Binding-site contacts:
Ligand atom F contacts residue HIS401 of chain 1.A at 3.5 Å.
Ligand atom O3 contacts residue ALA191 of chain 1.A at 3.8 Å.
Ligand atom C16 contacts residue VAL55 of chain 1.A at 3.3 Å (hydrophobic).
Ligand atom F contacts residue MET330 of chain 1.A at 3.3 Å.
Ligand atom N contacts residue LYS383 of chain 1.A at 3.4 Å (salt-bridge).
Ligand atom C18 contacts residue VAL55 of chain 1.A at 3.9 Å (hydrophobic).
Ligand atom N1 contacts residue CYS212 of chain 1.A at 3.2 Å (h-bond).
Ligand atom C19 contacts residue GLU331 of chain 1.A at 3.5 Å.
Ligand atom C14 contacts residue VAL55 of chain 1.A at 3.7 Å (hydrophobic).
Ligand atom C17 contacts residue ALA189 of chain 1.A at 3.5 Å (hydrophobic).
Ligand atom C6 contacts residue CYS212 of chain 1.A at 2.8 Å (hydrophobic).
Ligand atom O contacts residue HIS401 of chain 1.A at 3.9 Å.
Ligand atom C9 contacts residue GLU403 of chain 1.A at 3.8 Å.
Ligand atom C15 contacts residue THR213 of chain 1.A at 3.7 Å.
Ligand atom C8 contacts residue CYS212 of chain 1.A at 2.8 Å (hydrophobic).
Ligand atom F1 contacts residue GLU331 of chain 1.A at 3.4 Å.
Ligand atom C17 contacts residue TYR334 of chain 1.A at 3.7 Å (hydrophobic).
Ligand atom C19 contacts residue VAL55 of chain 1.A at 3.8 Å (hydrophobic).
Ligand atom N2 contacts residue PHE402 of chain 1.A at 3.6 Å.
Ligand atom C3 contacts residue LYS383 of chain 1.A at 3.7 Å.
Ligand atom C10 contacts residue CYS212 of chain 1.A at 3.0 Å (hydrophobic).
Ligand atom C16 contacts residue THR213 of chain 1.A at 3.5 Å.
Ligand atom C7 contacts residue CYS212 of chain 1.A at 1.8 Å (hydrophobic).
Ligand atom O3 contacts residue PHE402 of chain 1.A at 3.4 Å.
Ligand atom C19 contacts residue ALA191 of chain 1.A at 3.7 Å (hydrophobic).
Ligand atom C18 contacts residue ALA189 of chain 1.A at 3.3 Å (hydrophobic).
Ligand atom C16 contacts residue TYR334 of chain 1.A at 3.5 Å (hydrophobic).
Ligand atom F1 contacts residue MET330 of chain 1.A at 3.7 Å.
Ligand atom C12 contacts residue ARG196 of chain 1.A at 3.9 Å.
Ligand atom N contacts residue HIS401 of chain 1.A at 3.5 Å.
Ligand atom C18 contacts residue GLU331 of chain 1.A at 3.8 Å.
Ligand atom C3 contacts residue HIS401 of chain 1.A at 3.3 Å.
Ligand atom C11 contacts residue ARG196 of chain 1.A at 3.8 Å.
Ligand atom C15 contacts residue VAL55 of chain 1.A at 3.6 Å (hydrophobic).
Ligand atom C9 contacts residue PHE402 of chain 1.A at 3.5 Å (hydrophobic).
Ligand atom C11 contacts residue ALA191 of chain 1.A at 3.8 Å (hydrophobic).
Ligand atom F1 contacts residue MET380 of chain 1.A at 3.7 Å.
Ligand atom C17 contacts residue VAL55 of chain 1.A at 3.9 Å (hydrophobic).
Ligand atom C13 contacts residue PHE402 of chain 1.A at 3.4 Å (hydrophobic).
Ligand atom C contacts residue TYR334 of chain 1.A at 3.5 Å (hydrophobic).

The small molecule below binds the protein below.
Small molecule (SMILES): CC(F)(F)c1ncc(C(=O)N[C@H](CCS(C)(=O)=O)C2CC2)c(Oc2ccccc2)n1

Sequence of chain 1.A:
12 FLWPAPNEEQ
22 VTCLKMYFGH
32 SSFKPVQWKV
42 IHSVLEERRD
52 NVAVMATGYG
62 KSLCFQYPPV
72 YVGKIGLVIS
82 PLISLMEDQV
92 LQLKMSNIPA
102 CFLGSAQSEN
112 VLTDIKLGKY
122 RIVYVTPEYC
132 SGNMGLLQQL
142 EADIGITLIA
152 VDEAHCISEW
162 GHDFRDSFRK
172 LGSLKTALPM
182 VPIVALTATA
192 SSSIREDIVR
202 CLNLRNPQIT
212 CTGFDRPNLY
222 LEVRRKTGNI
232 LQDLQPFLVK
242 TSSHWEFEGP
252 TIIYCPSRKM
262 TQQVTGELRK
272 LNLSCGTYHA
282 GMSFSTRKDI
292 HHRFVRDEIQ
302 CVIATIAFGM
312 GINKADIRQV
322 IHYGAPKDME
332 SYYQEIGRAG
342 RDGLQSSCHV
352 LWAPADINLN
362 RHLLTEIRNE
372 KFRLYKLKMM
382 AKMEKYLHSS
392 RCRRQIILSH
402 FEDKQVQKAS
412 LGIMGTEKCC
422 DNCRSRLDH